Sequence of chain 2.C:
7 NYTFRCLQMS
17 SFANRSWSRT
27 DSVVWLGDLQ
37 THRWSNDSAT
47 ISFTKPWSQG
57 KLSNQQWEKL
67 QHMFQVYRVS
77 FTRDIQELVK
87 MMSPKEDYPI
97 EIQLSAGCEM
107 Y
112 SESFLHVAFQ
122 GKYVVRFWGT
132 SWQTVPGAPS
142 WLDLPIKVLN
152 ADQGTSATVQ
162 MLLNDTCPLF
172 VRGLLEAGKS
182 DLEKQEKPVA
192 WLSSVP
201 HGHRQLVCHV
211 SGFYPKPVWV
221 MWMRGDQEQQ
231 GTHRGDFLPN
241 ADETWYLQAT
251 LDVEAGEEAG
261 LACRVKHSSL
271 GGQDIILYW

Binding-site contacts:
Ligand atom C2 contacts residue ASN42 of chain 2.C at 2.4 Å.
Ligand atom O6 contacts residue ASN42 of chain 2.C at 3.7 Å.
Ligand atom C1 contacts residue SER24 of chain 2.C at 3.7 Å.
Ligand atom N2 contacts residue SER24 of chain 2.C at 2.5 Å (h-bond).
Ligand atom O7 contacts residue SER24 of chain 2.C at 4.4 Å.
Ligand atom N2 contacts residue ARG25 of chain 2.C at 4.2 Å.
Ligand atom C7 contacts residue ARG25 of chain 2.C at 4.4 Å.
Ligand atom C5 contacts residue ASN42 of chain 2.C at 3.7 Å.
Ligand atom C1 contacts residue ASN42 of chain 2.C at 1.5 Å.
Ligand atom O7 contacts residue ASN42 of chain 2.C at 3.4 Å (h-bond).
Ligand atom C1 contacts residue ARG25 of chain 2.C at 4.5 Å.
Ligand atom C8 contacts residue SER24 of chain 2.C at 3.4 Å.
Ligand atom C3 contacts residue SER24 of chain 2.C at 4.2 Å.
Ligand atom C8 contacts residue TRP23 of chain 2.C at 3.5 Å (hydrophobic).
Ligand atom C4 contacts residue ASN42 of chain 2.C at 4.3 Å.
Ligand atom C7 contacts residue SER24 of chain 2.C at 3.3 Å.
Ligand atom O5 contacts residue ASN42 of chain 2.C at 2.4 Å (h-bond).
Ligand atom C2 contacts residue SER24 of chain 2.C at 3.5 Å.
Ligand atom N2 contacts residue ASN42 of chain 2.C at 2.8 Å (h-bond).
Ligand atom C6 contacts residue ASN42 of chain 2.C at 4.4 Å.
Ligand atom C3 contacts residue ASN42 of chain 2.C at 3.8 Å.
Ligand atom C7 contacts residue ASN42 of chain 2.C at 3.4 Å.

A small-molecule ligand and the protein it binds are described below.
Small molecule (SMILES): CC(=O)N[C@@H]1[C@@H](O)[C@H](O)[C@@H](CO)O[C@H]1O